A small-molecule ligand and the protein it binds are described below.
Small molecule (SMILES): N#Cc1c(-c2ccccc2)cc(-c2cc(Br)ccc2O)[nH]c1=O

Binding-site contacts:
Ligand atom C10 contacts residue ASP206 of chain 1.A at 4.0 Å.
Ligand atom C12 contacts residue ILE205 of chain 1.A at 3.7 Å (hydrophobic).
Ligand atom C14 contacts residue VAL72 of chain 1.A at 4.0 Å (hydrophobic).
Ligand atom C6 contacts residue ALA85 of chain 1.A at 4.0 Å (hydrophobic).
Ligand atom C19 contacts residue ASP206 of chain 1.A at 3.4 Å.
Ligand atom C2 contacts residue ILE124 of chain 1.A at 3.6 Å (hydrophobic).
Ligand atom C9 contacts residue LYS87 of chain 1.A at 3.7 Å.
Ligand atom C1 contacts residue ALA85 of chain 1.A at 3.6 Å (hydrophobic).
Ligand atom C4 contacts residue ILE205 of chain 1.A at 4.0 Å (hydrophobic).
Ligand atom N20 contacts residue PHE69 of chain 1.A at 3.8 Å.
Ligand atom C9 contacts residue ASP206 of chain 1.A at 3.8 Å.
Ligand atom C3 contacts residue LEU140 of chain 1.A at 4.1 Å (hydrophobic).
Ligand atom C14 contacts residue GLY65 of chain 1.A at 4.2 Å.
Ligand atom C19 contacts residue LYS87 of chain 1.A at 3.8 Å.
Ligand atom C1 contacts residue GLU141 of chain 1.A at 3.6 Å.
Ligand atom C11 contacts residue VAL72 of chain 1.A at 4.0 Å (hydrophobic).
Ligand atom N20 contacts residue ASP206 of chain 1.A at 3.2 Å.
Ligand atom C11 contacts residue ILE205 of chain 1.A at 4.2 Å (hydrophobic).
Ligand atom O22 contacts residue ILE124 of chain 1.A at 3.8 Å.
Ligand atom O22 contacts residue ILE205 of chain 1.A at 4.2 Å.
Ligand atom C7 contacts residue ILE205 of chain 1.A at 3.7 Å (hydrophobic).
Ligand atom C1 contacts residue LEU194 of chain 1.A at 3.7 Å (hydrophobic).
Ligand atom C2 contacts residue ALA85 of chain 1.A at 3.7 Å (hydrophobic).
Ligand atom N20 contacts residue LYS87 of chain 1.A at 3.8 Å.
Ligand atom N8 contacts residue ILE205 of chain 1.A at 4.0 Å.
Ligand atom BR23 contacts residue LEU194 of chain 1.A at 4.0 Å.
Ligand atom C12 contacts residue VAL72 of chain 1.A at 4.0 Å (hydrophobic).
Ligand atom C5 contacts residue LEU194 of chain 1.A at 4.0 Å (hydrophobic).
Ligand atom O21 contacts residue GLU109 of chain 1.A at 4.0 Å.
Ligand atom C15 contacts residue SER66 of chain 1.A at 3.5 Å.
Ligand atom O21 contacts residue LYS87 of chain 1.A at 2.6 Å (salt-bridge).
Ligand atom BR23 contacts residue LEU64 of chain 1.A at 4.0 Å.
Ligand atom O22 contacts residue LEU140 of chain 1.A at 3.2 Å.
Ligand atom C6 contacts residue LEU194 of chain 1.A at 3.6 Å (hydrophobic).
Ligand atom C2 contacts residue GLU141 of chain 1.A at 3.6 Å.
Ligand atom C15 contacts residue GLY65 of chain 1.A at 3.6 Å.
Ligand atom C2 contacts residue LEU140 of chain 1.A at 3.7 Å (hydrophobic).
Ligand atom BR23 contacts residue ARG142 of chain 1.A at 4.1 Å.
Ligand atom C3 contacts residue ILE205 of chain 1.A at 4.1 Å (hydrophobic).
Ligand atom O21 contacts residue ASP206 of chain 1.A at 3.3 Å.

Sequence of chain 1.A:
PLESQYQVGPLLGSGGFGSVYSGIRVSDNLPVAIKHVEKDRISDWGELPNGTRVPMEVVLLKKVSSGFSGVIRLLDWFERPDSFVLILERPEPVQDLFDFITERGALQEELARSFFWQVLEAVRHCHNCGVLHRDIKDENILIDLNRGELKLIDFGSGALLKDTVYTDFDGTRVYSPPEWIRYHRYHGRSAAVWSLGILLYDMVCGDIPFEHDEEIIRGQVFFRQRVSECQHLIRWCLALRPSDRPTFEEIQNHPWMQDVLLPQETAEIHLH